This small molecule binds to this protein.
Small molecule (SMILES): CC(=O)N[C@@H]1[C@@H](O)[C@H](O)[C@@H](CO)O[C@H]1O

Binding-site contacts:
Ligand atom O7 contacts residue TRP224 of chain 1.A at 3.8 Å.
Ligand atom C1 contacts residue ASN168 of chain 1.A at 1.4 Å.
Ligand atom O5 contacts residue ASN168 of chain 1.A at 2.4 Å (h-bond).
Ligand atom C8 contacts residue LYS172 of chain 1.A at 4.0 Å.
Ligand atom C7 contacts residue TRP224 of chain 1.A at 3.9 Å (hydrophobic).
Ligand atom N2 contacts residue ASN168 of chain 1.A at 3.7 Å.
Ligand atom C2 contacts residue ASN168 of chain 1.A at 2.4 Å.
Ligand atom O3 contacts residue ASN168 of chain 1.A at 3.8 Å.
Ligand atom C7 contacts residue LYS172 of chain 1.A at 4.3 Å.
Ligand atom O6 contacts residue ASN168 of chain 1.A at 4.2 Å.
Ligand atom C4 contacts residue ASN168 of chain 1.A at 2.9 Å.
Ligand atom C6 contacts residue ASN168 of chain 1.A at 2.9 Å.
Ligand atom O7 contacts residue LYS172 of chain 1.A at 3.6 Å.
Ligand atom O7 contacts residue ASN168 of chain 1.A at 4.5 Å.
Ligand atom C7 contacts residue ASN168 of chain 1.A at 4.3 Å.
Ligand atom O6 contacts residue SER240 of chain 1.A at 4.5 Å.
Ligand atom C8 contacts residue TRP224 of chain 1.A at 3.5 Å (hydrophobic).
Ligand atom O4 contacts residue ASN168 of chain 1.A at 4.2 Å.
Ligand atom C5 contacts residue ASN168 of chain 1.A at 2.8 Å.
Ligand atom C3 contacts residue ASN168 of chain 1.A at 3.1 Å.

Sequence of chain 1.A:
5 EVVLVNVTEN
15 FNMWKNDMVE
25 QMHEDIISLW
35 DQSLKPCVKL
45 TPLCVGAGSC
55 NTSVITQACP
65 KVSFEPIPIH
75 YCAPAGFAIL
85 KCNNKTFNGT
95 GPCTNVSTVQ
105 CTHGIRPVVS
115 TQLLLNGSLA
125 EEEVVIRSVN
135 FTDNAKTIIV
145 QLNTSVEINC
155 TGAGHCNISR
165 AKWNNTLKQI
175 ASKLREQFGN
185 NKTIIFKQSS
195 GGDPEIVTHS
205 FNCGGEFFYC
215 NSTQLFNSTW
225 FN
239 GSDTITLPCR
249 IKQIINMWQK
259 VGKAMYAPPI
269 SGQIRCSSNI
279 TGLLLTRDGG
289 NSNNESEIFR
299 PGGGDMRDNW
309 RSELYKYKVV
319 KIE